Sequence of chain 1.I:
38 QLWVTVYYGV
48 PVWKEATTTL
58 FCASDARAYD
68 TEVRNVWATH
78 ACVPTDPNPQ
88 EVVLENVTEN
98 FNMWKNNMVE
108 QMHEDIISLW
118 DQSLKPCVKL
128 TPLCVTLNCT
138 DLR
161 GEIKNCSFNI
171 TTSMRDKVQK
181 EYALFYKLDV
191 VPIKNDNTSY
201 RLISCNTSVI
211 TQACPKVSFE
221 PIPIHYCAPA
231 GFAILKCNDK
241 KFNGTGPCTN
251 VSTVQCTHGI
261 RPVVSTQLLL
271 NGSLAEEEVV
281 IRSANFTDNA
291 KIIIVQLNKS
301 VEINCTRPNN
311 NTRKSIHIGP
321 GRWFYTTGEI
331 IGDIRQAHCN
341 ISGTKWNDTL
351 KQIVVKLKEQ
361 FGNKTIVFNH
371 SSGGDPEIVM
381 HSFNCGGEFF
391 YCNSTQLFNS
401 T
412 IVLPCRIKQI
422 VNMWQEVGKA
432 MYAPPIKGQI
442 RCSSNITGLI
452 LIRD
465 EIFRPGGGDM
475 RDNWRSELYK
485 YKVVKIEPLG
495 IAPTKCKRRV

This small molecule binds to this protein.
Small molecule (SMILES): CC(=O)N[C@@H]1[C@@H](O)[C@H](O)[C@@H](CO)O[C@H]1O

Binding-site contacts:
Ligand atom C1 contacts residue ASN243 of chain 1.I at 1.5 Å.
Ligand atom C2 contacts residue ASN243 of chain 1.I at 2.4 Å.
Ligand atom C7 contacts residue THR245 of chain 1.I at 3.5 Å.
Ligand atom C3 contacts residue ASN243 of chain 1.I at 3.7 Å.
Ligand atom O3 contacts residue THR245 of chain 1.I at 4.2 Å.
Ligand atom C4 contacts residue ASN243 of chain 1.I at 4.2 Å.
Ligand atom C8 contacts residue TRP101 of chain 1.I at 4.1 Å (hydrophobic).
Ligand atom O7 contacts residue SER283 of chain 1.I at 3.9 Å.
Ligand atom C8 contacts residue ASN243 of chain 1.I at 4.3 Å.
Ligand atom C2 contacts residue THR245 of chain 1.I at 3.9 Å.
Ligand atom C1 contacts residue THR245 of chain 1.I at 3.4 Å.
Ligand atom C8 contacts residue THR245 of chain 1.I at 3.4 Å.
Ligand atom C3 contacts residue THR245 of chain 1.I at 4.0 Å.
Ligand atom C8 contacts residue SER283 of chain 1.I at 3.2 Å.
Ligand atom C7 contacts residue SER283 of chain 1.I at 4.0 Å.
Ligand atom C8 contacts residue ALA284 of chain 1.I at 3.6 Å (hydrophobic).
Ligand atom O5 contacts residue THR245 of chain 1.I at 4.4 Å.
Ligand atom C5 contacts residue ASN243 of chain 1.I at 3.7 Å.
Ligand atom O7 contacts residue ASN243 of chain 1.I at 2.9 Å (h-bond).
Ligand atom N2 contacts residue ASN243 of chain 1.I at 2.8 Å (h-bond).
Ligand atom O5 contacts residue ASN243 of chain 1.I at 2.4 Å (h-bond).
Ligand atom C7 contacts residue ASN243 of chain 1.I at 3.1 Å.
Ligand atom N2 contacts residue THR245 of chain 1.I at 2.8 Å (h-bond).